Sequence of chain 1.B:
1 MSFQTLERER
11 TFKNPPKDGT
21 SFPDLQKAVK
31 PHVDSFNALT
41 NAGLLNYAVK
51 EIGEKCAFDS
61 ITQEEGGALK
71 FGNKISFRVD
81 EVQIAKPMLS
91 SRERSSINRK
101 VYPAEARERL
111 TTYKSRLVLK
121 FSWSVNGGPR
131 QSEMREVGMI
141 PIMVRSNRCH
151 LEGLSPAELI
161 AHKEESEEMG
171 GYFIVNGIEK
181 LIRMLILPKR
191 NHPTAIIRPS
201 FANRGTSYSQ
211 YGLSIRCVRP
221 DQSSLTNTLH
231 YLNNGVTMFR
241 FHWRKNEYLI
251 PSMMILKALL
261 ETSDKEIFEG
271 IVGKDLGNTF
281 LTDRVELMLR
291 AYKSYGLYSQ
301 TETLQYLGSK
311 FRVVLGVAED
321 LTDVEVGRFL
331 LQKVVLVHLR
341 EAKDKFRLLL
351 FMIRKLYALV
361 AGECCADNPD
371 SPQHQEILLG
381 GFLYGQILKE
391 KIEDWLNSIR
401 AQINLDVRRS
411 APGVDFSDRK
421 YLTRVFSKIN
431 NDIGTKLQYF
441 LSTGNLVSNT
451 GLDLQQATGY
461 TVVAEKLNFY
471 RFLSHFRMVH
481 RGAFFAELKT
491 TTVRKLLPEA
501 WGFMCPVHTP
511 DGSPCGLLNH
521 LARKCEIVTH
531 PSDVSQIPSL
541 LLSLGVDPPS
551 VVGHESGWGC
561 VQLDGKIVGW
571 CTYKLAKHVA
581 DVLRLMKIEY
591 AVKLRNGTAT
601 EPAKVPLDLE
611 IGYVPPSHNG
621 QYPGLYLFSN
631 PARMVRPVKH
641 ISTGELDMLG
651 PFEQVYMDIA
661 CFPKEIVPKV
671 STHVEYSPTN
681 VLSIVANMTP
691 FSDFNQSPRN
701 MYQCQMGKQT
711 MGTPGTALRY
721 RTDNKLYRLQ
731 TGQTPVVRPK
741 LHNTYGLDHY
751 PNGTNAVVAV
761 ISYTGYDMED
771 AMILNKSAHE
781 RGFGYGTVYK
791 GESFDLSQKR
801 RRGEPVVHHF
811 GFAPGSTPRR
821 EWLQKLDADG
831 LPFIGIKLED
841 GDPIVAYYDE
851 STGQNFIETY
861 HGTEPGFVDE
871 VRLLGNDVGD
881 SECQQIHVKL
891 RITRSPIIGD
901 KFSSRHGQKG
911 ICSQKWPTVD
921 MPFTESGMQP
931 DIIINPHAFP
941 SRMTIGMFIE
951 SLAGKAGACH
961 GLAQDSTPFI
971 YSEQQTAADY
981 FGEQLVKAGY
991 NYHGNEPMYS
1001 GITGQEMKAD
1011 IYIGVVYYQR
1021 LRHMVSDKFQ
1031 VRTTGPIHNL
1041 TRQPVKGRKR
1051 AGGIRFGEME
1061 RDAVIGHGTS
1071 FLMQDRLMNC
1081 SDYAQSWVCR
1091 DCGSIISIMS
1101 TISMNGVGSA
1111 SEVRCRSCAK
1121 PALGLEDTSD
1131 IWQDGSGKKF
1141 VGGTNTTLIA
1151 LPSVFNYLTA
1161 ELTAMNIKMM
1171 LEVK

The small molecule below binds the protein below.
Small molecule (SMILES): Nc1ccn([C@@H]2O[C@H](CO[P](=O)(O)O[C@H]3[C@@H](O)[C@H](n4cnc5c(N)ncnc54)O[C@@H]3CO[P](=O)(O)O[C@H]3[C@@H](O)[C@H](n4cnc5c(=O)nc(N)[nH]c54)O[C@@H]3COP(=O)=O)[C@@H](O[P](=O)(O)OC[C@H]3O[C@@H](n4ccc(N)nc4=O)[C@H](O)[C@@H]3O[P](=O)(O)OC[C@H]3O[C@@H](n4cnc5c(N)ncnc54)[C@H](O)[C@@H]3O[P](=O)(O)OC[C@H]3O[C@@H](n4cnc5c(=O)nc(N)[nH]c54)[C@H](O)[C@@H]3O[P](=O)(O)OC[C@H]3O[C@@H](n4cnc5c(=O)nc(N)[nH]c54)[C@H](O)[C@@H]3O)[C@H]2O)c(=O)n1

Sequence of chain 1.A:
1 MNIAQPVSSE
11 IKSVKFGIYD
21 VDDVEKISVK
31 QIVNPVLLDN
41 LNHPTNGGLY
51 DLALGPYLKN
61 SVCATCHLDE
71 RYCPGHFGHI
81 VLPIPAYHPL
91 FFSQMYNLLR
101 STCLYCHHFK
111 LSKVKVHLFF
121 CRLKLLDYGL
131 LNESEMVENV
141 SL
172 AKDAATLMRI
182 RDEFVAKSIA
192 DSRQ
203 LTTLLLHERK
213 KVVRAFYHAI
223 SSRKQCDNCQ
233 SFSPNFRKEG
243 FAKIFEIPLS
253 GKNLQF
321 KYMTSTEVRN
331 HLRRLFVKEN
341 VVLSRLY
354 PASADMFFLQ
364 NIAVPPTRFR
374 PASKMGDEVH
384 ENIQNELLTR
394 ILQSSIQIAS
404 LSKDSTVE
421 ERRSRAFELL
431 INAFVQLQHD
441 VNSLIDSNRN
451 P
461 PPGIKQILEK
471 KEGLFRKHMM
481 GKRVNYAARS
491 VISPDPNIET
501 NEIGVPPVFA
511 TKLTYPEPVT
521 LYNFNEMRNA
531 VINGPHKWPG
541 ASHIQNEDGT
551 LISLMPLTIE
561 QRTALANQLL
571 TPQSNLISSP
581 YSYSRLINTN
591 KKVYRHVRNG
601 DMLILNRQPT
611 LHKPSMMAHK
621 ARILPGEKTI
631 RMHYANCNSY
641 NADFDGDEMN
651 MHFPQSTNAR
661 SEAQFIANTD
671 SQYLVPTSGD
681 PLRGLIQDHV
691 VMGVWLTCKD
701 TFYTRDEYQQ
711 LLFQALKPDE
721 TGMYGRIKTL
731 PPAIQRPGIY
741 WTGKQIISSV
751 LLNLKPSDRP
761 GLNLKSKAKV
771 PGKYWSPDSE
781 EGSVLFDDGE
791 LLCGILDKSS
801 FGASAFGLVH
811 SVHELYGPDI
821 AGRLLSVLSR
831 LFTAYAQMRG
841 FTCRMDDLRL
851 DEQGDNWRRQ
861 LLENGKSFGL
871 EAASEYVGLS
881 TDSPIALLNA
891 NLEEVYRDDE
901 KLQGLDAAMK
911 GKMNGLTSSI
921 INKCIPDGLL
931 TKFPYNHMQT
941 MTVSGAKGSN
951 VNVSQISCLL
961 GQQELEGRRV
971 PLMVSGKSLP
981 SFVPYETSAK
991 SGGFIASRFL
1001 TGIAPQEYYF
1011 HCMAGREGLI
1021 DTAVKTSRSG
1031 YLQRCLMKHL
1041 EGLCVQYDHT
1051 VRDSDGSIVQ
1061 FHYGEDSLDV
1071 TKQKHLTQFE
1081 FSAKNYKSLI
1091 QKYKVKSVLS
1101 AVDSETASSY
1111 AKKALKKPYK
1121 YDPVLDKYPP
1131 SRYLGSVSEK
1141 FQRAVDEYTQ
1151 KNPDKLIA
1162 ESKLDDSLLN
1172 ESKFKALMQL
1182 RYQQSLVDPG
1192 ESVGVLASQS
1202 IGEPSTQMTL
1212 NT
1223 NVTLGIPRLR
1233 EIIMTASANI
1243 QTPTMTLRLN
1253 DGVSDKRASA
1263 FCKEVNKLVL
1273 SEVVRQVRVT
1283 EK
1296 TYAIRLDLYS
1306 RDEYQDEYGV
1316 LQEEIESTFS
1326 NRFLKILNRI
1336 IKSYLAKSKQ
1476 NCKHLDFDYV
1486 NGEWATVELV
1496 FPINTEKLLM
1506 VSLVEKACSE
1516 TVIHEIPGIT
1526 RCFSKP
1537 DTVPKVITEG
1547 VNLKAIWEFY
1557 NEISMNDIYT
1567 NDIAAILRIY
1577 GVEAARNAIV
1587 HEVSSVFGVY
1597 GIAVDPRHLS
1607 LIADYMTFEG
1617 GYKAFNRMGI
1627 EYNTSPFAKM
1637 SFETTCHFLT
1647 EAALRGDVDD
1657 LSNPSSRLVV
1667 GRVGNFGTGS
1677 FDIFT

Binding-site contacts:
Ligand atom O3' contacts residue LYS901 of chain 1.B at 3.7 Å.
Ligand atom C3' contacts residue GLN709 of chain 1.B at 3.8 Å.
Ligand atom OP1 contacts residue ALA483 of chain 1.B at 3.5 Å.
Ligand atom O3' contacts residue GLN709 of chain 1.B at 3.4 Å (h-bond).
Ligand atom C4' contacts residue GLN709 of chain 1.B at 3.2 Å.
Ligand atom O2' contacts residue THR461 of chain 1.B at 4.4 Å.
Ligand atom OP1 contacts residue HIS480 of chain 1.B at 4.0 Å.
Ligand atom O2' contacts residue HIS1023 of chain 1.B at 3.8 Å.
Ligand atom O2' contacts residue ARG471 of chain 1.B at 3.6 Å (salt-bridge).
Ligand atom C5' contacts residue GLN705 of chain 1.B at 4.3 Å.
Ligand atom O5' contacts residue GLY459 of chain 1.B at 4.3 Å.
Ligand atom O3' contacts residue GLN705 of chain 1.B at 3.9 Å.
Ligand atom O5' contacts residue GLN705 of chain 1.B at 4.2 Å.
Ligand atom P contacts residue GLN705 of chain 1.B at 4.0 Å.
Ligand atom O3' contacts residue GLY459 of chain 1.B at 4.4 Å.
Ligand atom O5' contacts residue GLN709 of chain 1.B at 4.2 Å.
Ligand atom O4' contacts residue GLN709 of chain 1.B at 4.5 Å.
Ligand atom O2' contacts residue GLY646 of chain 1.A at 4.3 Å.
Ligand atom C4' contacts residue HIS1023 of chain 1.B at 4.0 Å.
Ligand atom C5' contacts residue ARG183 of chain 1.B at 4.4 Å.
Ligand atom C4' contacts residue ARG183 of chain 1.B at 4.5 Å.
Ligand atom O2' contacts residue VAL462 of chain 1.B at 3.3 Å.
Ligand atom OP1 contacts residue ARG183 of chain 1.B at 3.5 Å (salt-bridge).
Ligand atom OP1 contacts residue GLN705 of chain 1.B at 2.7 Å (h-bond).
Ligand atom O4' contacts residue HIS1023 of chain 1.B at 4.2 Å.
Ligand atom O2' contacts residue GLU465 of chain 1.B at 3.4 Å (salt-bridge).
Ligand atom OP2 contacts residue GLN705 of chain 1.B at 4.4 Å.
Ligand atom O2' contacts residue GLY459 of chain 1.B at 4.0 Å.
Ligand atom O2' contacts residue GLN709 of chain 1.B at 4.5 Å.
Ligand atom C5' contacts residue HIS1023 of chain 1.B at 4.2 Å.
Ligand atom O3' contacts residue ARG471 of chain 1.B at 4.0 Å.
Ligand atom C5' contacts residue GLN709 of chain 1.B at 3.1 Å.
Ligand atom O3' contacts residue LYS909 of chain 1.B at 4.2 Å.
Ligand atom OP2 contacts residue ASP511 of chain 1.B at 4.4 Å.